A small-molecule ligand and the protein it binds are described below.
Small molecule (SMILES): C[C@@H](O)[C@@H](C)O

Binding-site contacts:
Ligand atom C1 contacts residue ILE73 of chain 1.A at 4.3 Å (hydrophobic).
Ligand atom C4 contacts residue ILE73 of chain 1.A at 3.9 Å (hydrophobic).
Ligand atom C3 contacts residue PHE54 of chain 1.A at 3.9 Å (hydrophobic).
Ligand atom C1 contacts residue GLU333 of chain 1.A at 4.4 Å.
Ligand atom O6 contacts residue GLY55 of chain 1.A at 3.1 Å.
Ligand atom C2 contacts residue GLY55 of chain 1.A at 4.3 Å.
Ligand atom C3 contacts residue GLY55 of chain 1.A at 3.6 Å.
Ligand atom C1 contacts residue ARG56 of chain 1.A at 3.1 Å.
Ligand atom O6 contacts residue PHE54 of chain 1.A at 3.0 Å (h-bond).
Ligand atom C4 contacts residue ASN115 of chain 1.A at 3.4 Å.
Ligand atom C4 contacts residue ASP75 of chain 1.A at 3.9 Å.
Ligand atom O6 contacts residue ASP75 of chain 1.A at 3.9 Å.
Ligand atom O5 contacts residue GLY55 of chain 1.A at 3.6 Å.
Ligand atom C3 contacts residue ILE73 of chain 1.A at 4.1 Å (hydrophobic).
Ligand atom O5 contacts residue GLU333 of chain 1.A at 4.3 Å.
Ligand atom C1 contacts residue ILE335 of chain 1.A at 3.3 Å (hydrophobic).
Ligand atom C4 contacts residue PHE54 of chain 1.A at 4.5 Å (hydrophobic).
Ligand atom C3 contacts residue ASP75 of chain 1.A at 4.5 Å.
Ligand atom C2 contacts residue ARG56 of chain 1.A at 3.6 Å.
Ligand atom C2 contacts residue GLU333 of chain 1.A at 4.0 Å.
Ligand atom O5 contacts residue ARG56 of chain 1.A at 2.8 Å.

Sequence of chain 1.A:
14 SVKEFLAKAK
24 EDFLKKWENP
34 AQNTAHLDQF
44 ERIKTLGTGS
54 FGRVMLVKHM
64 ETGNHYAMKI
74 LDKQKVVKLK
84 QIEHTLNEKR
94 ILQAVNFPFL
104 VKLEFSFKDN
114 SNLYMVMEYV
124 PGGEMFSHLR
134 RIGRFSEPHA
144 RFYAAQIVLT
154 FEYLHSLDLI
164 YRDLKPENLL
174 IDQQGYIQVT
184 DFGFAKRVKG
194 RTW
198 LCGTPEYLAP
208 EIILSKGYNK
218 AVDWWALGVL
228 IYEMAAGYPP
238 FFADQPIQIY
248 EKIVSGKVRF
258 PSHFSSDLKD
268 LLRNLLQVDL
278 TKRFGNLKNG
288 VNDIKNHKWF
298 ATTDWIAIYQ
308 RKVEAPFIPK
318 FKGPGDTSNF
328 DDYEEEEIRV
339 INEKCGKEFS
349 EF